Sequence of chain 1.KA:
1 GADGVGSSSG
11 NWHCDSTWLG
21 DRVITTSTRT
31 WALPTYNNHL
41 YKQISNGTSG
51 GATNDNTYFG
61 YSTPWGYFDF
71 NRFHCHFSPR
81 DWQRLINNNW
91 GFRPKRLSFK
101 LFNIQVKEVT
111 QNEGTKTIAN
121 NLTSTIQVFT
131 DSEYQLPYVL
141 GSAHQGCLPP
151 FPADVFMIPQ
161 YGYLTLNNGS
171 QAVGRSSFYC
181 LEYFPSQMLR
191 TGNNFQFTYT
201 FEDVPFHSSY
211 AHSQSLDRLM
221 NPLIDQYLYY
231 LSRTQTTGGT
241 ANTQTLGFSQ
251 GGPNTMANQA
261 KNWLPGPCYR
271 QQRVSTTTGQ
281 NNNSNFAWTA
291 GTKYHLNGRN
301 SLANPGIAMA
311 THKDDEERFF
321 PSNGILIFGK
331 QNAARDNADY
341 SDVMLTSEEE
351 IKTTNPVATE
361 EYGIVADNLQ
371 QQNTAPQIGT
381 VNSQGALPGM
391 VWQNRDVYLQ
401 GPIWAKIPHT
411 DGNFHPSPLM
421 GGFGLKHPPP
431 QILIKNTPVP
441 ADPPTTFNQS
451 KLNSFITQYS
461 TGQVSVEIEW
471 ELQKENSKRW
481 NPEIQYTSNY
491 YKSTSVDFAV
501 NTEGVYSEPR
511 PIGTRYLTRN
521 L

The small molecule below binds the protein below.
Small molecule (SMILES): Nc1ccn([C@H]2C[C@H](O)[C@@H](COP(=O)(O)O)O2)c(=O)n1

Binding-site contacts:
Ligand atom O3' contacts residue PRO205 of chain 1.KA at 4.2 Å.
Ligand atom O3' contacts residue DA1 of chain 1.DE at 1.6 Å.
Ligand atom C4' contacts residue DA1 of chain 1.DE at 3.9 Å.
Ligand atom O5' contacts residue DA1 of chain 1.DE at 4.3 Å.
Ligand atom C2' contacts residue DA1 of chain 1.DE at 3.1 Å.
Ligand atom C3' contacts residue DA1 of chain 1.DE at 2.6 Å.
Ligand atom C5' contacts residue DA1 of chain 1.DE at 4.4 Å.
Ligand atom C5' contacts residue PRO205 of chain 1.KA at 4.5 Å (hydrophobic).